Binding-site contacts:
Ligand atom O5 contacts residue GLN155 of chain 1.A at 3.2 Å (h-bond).
Ligand atom C8 contacts residue ASN108 of chain 1.A at 3.4 Å.
Ligand atom C6 contacts residue TYR46 of chain 1.A at 3.8 Å (hydrophobic).
Ligand atom O6 contacts residue ALA347 of chain 1.A at 3.8 Å.
Ligand atom C6 contacts residue ASN263 of chain 1.A at 3.3 Å.
Ligand atom O5 contacts residue TRP282 of chain 1.A at 3.4 Å (h-bond).
Ligand atom O7 contacts residue PHE157 of chain 1.A at 3.4 Å.
Ligand atom C7 contacts residue PHE157 of chain 1.A at 3.6 Å (hydrophobic).
Ligand atom O5 contacts residue ASN279 of chain 1.A at 3.8 Å.
Ligand atom O6 contacts residue TRP282 of chain 1.A at 3.5 Å.
Ligand atom C6 contacts residue TRP282 of chain 1.A at 3.5 Å (hydrophobic).
Ligand atom O4 contacts residue GLU205 of chain 1.A at 2.7 Å (salt-bridge).
Ligand atom C6 contacts residue ASN279 of chain 1.A at 3.5 Å.
Ligand atom O7 contacts residue ARG209 of chain 1.A at 2.9 Å (salt-bridge).
Ligand atom O1 contacts residue TYR46 of chain 1.A at 2.6 Å (h-bond).
Ligand atom C4 contacts residue GLY45 of chain 1.A at 3.2 Å.
Ligand atom C5 contacts residue TRP282 of chain 1.A at 3.5 Å (hydrophobic).
Ligand atom O6 contacts residue ASN279 of chain 1.A at 2.9 Å (h-bond).
Ligand atom C3 contacts residue TRP282 of chain 1.A at 3.8 Å (hydrophobic).
Ligand atom O5 contacts residue ALA106 of chain 1.A at 3.3 Å.
Ligand atom C6 contacts residue GLY45 of chain 1.A at 3.6 Å.
Ligand atom O6 contacts residue TRP282 of chain 1.A at 2.9 Å (h-bond).
Ligand atom O2 contacts residue ASN263 of chain 1.A at 3.3 Å (h-bond).
Ligand atom C3 contacts residue GLU205 of chain 1.A at 3.5 Å.
Ligand atom C4 contacts residue GLU205 of chain 1.A at 3.8 Å.
Ligand atom C8 contacts residue GLY107 of chain 1.A at 3.3 Å.
Ligand atom C4 contacts residue TRP282 of chain 1.A at 3.6 Å (hydrophobic).
Ligand atom C6 contacts residue GLN155 of chain 1.A at 3.5 Å.
Ligand atom O4 contacts residue PHE157 of chain 1.A at 3.5 Å.
Ligand atom C6 contacts residue ALA106 of chain 1.A at 3.4 Å (hydrophobic).
Ligand atom O3 contacts residue GLU205 of chain 1.A at 2.6 Å (salt-bridge).
Ligand atom O7 contacts residue GLU205 of chain 1.A at 3.5 Å (salt-bridge).
Ligand atom O4 contacts residue HIS153 of chain 1.A at 3.4 Å.
Ligand atom C3 contacts residue TRP53 of chain 1.A at 3.7 Å (hydrophobic).
Ligand atom O3 contacts residue HIS48 of chain 1.A at 3.0 Å (h-bond).
Ligand atom O4 contacts residue ALA106 of chain 1.A at 2.9 Å (h-bond).
Ligand atom O4 contacts residue ALA262 of chain 1.A at 3.4 Å.
Ligand atom O3 contacts residue ALA106 of chain 1.A at 3.6 Å (h-bond).
Ligand atom O4 contacts residue GLY45 of chain 1.A at 2.7 Å (h-bond).
Ligand atom O6 contacts residue GLN155 of chain 1.A at 2.8 Å (h-bond).

Sequence of chain 1.A:
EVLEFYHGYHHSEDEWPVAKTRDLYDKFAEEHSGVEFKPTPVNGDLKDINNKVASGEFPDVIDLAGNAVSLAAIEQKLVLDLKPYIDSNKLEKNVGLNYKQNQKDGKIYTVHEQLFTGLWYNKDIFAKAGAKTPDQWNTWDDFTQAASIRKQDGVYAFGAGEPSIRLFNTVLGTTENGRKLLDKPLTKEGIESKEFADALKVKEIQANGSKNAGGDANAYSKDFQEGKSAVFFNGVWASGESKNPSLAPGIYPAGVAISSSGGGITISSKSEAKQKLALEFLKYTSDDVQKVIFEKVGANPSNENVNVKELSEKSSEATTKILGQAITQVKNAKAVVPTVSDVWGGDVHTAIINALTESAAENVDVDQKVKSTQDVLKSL

This protein binds this small molecule.
Small molecule (SMILES): CC(=O)N[C@H]1[C@@H](O[C@H]2[C@@H](O)[C@@H](CO)O[C@@H](O)[C@@H]2O[C@@H]2O[C@@H](C)[C@@H](O)[C@@H](O)[C@@H]2O)O[C@H](CO)[C@H](O)[C@@H]1O